Sequence of chain 1.B:
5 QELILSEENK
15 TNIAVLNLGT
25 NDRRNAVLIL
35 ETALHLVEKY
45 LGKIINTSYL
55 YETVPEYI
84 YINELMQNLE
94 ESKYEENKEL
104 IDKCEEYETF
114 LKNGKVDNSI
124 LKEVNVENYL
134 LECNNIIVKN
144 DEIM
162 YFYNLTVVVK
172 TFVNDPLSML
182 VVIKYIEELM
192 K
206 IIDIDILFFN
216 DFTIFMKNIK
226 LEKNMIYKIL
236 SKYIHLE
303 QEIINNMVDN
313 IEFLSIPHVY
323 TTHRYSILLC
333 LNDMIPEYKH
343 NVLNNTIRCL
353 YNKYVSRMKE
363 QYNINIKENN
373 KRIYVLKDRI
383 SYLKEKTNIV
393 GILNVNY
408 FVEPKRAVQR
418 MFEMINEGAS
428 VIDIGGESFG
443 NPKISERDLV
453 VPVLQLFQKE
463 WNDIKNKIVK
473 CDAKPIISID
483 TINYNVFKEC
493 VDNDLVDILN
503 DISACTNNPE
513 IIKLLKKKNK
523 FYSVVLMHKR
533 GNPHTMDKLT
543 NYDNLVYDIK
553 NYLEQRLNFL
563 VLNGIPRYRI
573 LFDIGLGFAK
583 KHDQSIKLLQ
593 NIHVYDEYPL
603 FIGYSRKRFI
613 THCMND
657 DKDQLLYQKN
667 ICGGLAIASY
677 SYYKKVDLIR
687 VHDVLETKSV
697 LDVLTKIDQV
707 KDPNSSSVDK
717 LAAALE

This small molecule binds to this protein.
Small molecule (SMILES): Nc1nc2c(c(=O)[nH]1)N=C(CNc1ccc(S(=O)(=O)Nc3nccs3)cc1)CN2

Binding-site contacts:
Ligand atom N1 contacts residue ASP575 of chain 1.B at 2.9 Å (salt-bridge).
Ligand atom C4 contacts residue ARG686 of chain 1.B at 3.4 Å.
Ligand atom C2 contacts residue ARG686 of chain 1.B at 3.6 Å.
Ligand atom N8 contacts residue ARG686 of chain 1.B at 3.2 Å (salt-bridge).
Ligand atom N2 contacts residue ASP575 of chain 1.B at 2.7 Å (salt-bridge).
Ligand atom C15 contacts residue ASP482 of chain 1.B at 3.4 Å.
Ligand atom O3 contacts residue GLY605 of chain 1.B at 3.3 Å (h-bond).
Ligand atom O3 contacts residue LYS609 of chain 1.B at 2.8 Å (salt-bridge).
Ligand atom C3 contacts residue PHE580 of chain 1.B at 3.6 Å (hydrophobic).
Ligand atom C5 contacts residue ACT1 of chain 1.N at 3.4 Å.
Ligand atom N7 contacts residue PHE436 of chain 1.B at 2.6 Å (h-bond).
Ligand atom N4 contacts residue LYS609 of chain 1.B at 3.2 Å (salt-bridge).
Ligand atom C16 contacts residue MET529 of chain 1.B at 3.6 Å (hydrophobic).
Ligand atom N1 contacts residue PHE603 of chain 1.B at 3.6 Å.
Ligand atom S2 contacts residue ASP539 of chain 1.B at 3.4 Å (salt-bridge).
Ligand atom C10 contacts residue ARG610 of chain 1.B at 3.2 Å.
Ligand atom N3 contacts residue ASN502 of chain 1.B at 3.1 Å (h-bond).
Ligand atom C11 contacts residue PHE436 of chain 1.B at 3.0 Å (hydrophobic).
Ligand atom C12 contacts residue PRO535 of chain 1.B at 3.5 Å (hydrophobic).
Ligand atom N8 contacts residue ASP482 of chain 1.B at 2.7 Å (salt-bridge).
Ligand atom C15 contacts residue PHE436 of chain 1.B at 3.6 Å (hydrophobic).
Ligand atom O1 contacts residue LYS609 of chain 1.B at 3.1 Å.
Ligand atom C1 contacts residue ASP575 of chain 1.B at 3.2 Å.
Ligand atom S2 contacts residue ARG610 of chain 1.B at 3.0 Å (salt-bridge).
Ligand atom C1 contacts residue ASN502 of chain 1.B at 3.6 Å.
Ligand atom C12 contacts residue ASP539 of chain 1.B at 3.6 Å.
Ligand atom N4 contacts residue PHE580 of chain 1.B at 3.3 Å.
Ligand atom N5 contacts residue PHE580 of chain 1.B at 3.2 Å.
Ligand atom N6 contacts residue ARG610 of chain 1.B at 3.6 Å (salt-bridge).
Ligand atom C7 contacts residue LYS609 of chain 1.B at 3.7 Å.
Ligand atom C1 contacts residue MET529 of chain 1.B at 3.7 Å (hydrophobic).
Ligand atom N2 contacts residue MET529 of chain 1.B at 3.3 Å (h-bond).
Ligand atom C6 contacts residue LYS609 of chain 1.B at 3.6 Å.
Ligand atom C11 contacts residue PRO535 of chain 1.B at 3.7 Å (hydrophobic).
Ligand atom C16 contacts residue LYS609 of chain 1.B at 3.7 Å.
Ligand atom N3 contacts residue ILE504 of chain 1.B at 3.5 Å.
Ligand atom C15 contacts residue ARG686 of chain 1.B at 3.2 Å.
Ligand atom C12 contacts residue MET538 of chain 1.B at 3.3 Å (hydrophobic).
Ligand atom N1 contacts residue ASN502 of chain 1.B at 2.8 Å (h-bond).
Ligand atom O1 contacts residue ARG610 of chain 1.B at 2.9 Å (salt-bridge).